A protein and the small-molecule ligand that binds it are described below.
Small molecule (SMILES): CC(=O)N[C@@H]1[C@@H](O)[C@H](O)[C@@H](CO)O[C@H]1O

Binding-site contacts:
Ligand atom C1 contacts residue ASN126 of chain 1.F at 1.4 Å.
Ligand atom O7 contacts residue ASN126 of chain 1.F at 4.3 Å.
Ligand atom C3 contacts residue ASN126 of chain 1.F at 3.7 Å.
Ligand atom C8 contacts residue ASN126 of chain 1.F at 4.4 Å.
Ligand atom C2 contacts residue ASN126 of chain 1.F at 2.4 Å.
Ligand atom C4 contacts residue ASN126 of chain 1.F at 4.1 Å.
Ligand atom C5 contacts residue ASN126 of chain 1.F at 3.6 Å.
Ligand atom O5 contacts residue ASN126 of chain 1.F at 2.3 Å (h-bond).
Ligand atom N2 contacts residue ASN126 of chain 1.F at 2.9 Å (h-bond).
Ligand atom O6 contacts residue ASN126 of chain 1.F at 4.4 Å.
Ligand atom C7 contacts residue ASN126 of chain 1.F at 3.8 Å.

Sequence of chain 1.F:
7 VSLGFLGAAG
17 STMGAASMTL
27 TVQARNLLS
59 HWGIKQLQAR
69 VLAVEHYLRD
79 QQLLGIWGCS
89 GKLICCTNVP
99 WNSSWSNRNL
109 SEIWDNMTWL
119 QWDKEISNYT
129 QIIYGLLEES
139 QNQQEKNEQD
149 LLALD